Sequence of chain 1.C:
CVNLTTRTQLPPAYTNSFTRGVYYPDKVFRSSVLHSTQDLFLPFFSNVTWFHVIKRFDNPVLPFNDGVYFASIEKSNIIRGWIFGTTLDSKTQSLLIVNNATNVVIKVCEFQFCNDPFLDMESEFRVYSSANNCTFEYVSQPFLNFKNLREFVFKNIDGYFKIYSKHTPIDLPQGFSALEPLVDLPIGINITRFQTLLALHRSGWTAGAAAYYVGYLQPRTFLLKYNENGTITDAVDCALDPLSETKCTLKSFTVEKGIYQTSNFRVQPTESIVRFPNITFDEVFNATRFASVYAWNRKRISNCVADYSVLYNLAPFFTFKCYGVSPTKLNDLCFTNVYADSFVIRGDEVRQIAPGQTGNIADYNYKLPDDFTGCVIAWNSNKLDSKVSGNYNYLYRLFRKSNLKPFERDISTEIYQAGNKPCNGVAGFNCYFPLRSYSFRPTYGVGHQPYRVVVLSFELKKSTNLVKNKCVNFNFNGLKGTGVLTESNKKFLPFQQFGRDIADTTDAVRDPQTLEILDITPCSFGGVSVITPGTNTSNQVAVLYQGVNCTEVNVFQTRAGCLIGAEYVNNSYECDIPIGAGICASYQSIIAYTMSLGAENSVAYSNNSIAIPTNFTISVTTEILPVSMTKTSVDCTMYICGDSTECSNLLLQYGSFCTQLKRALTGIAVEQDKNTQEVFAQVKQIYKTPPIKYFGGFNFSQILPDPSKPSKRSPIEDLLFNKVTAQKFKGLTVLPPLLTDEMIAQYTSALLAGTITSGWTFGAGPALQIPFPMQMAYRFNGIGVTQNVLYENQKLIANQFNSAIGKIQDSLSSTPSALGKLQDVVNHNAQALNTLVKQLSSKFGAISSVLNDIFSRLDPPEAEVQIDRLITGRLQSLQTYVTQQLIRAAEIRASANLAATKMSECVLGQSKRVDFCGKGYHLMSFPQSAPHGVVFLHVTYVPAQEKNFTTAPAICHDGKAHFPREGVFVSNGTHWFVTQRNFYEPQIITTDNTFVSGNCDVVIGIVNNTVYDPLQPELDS

Binding-site contacts:
Ligand atom O6 contacts residue ASN61 of chain 1.C at 4.0 Å.
Ligand atom C6 contacts residue ASN61 of chain 1.C at 3.5 Å.
Ligand atom O5 contacts residue ASN61 of chain 1.C at 2.7 Å (h-bond).
Ligand atom C1 contacts residue ASN61 of chain 1.C at 3.3 Å.
Ligand atom C5 contacts residue ASN61 of chain 1.C at 3.2 Å.

This protein binds this small molecule.
Small molecule (SMILES): CC(=O)N[C@@H]1[C@@H](O)[C@H](O)[C@@H](CO)O[C@H]1O